Sequence of chain 13.C:
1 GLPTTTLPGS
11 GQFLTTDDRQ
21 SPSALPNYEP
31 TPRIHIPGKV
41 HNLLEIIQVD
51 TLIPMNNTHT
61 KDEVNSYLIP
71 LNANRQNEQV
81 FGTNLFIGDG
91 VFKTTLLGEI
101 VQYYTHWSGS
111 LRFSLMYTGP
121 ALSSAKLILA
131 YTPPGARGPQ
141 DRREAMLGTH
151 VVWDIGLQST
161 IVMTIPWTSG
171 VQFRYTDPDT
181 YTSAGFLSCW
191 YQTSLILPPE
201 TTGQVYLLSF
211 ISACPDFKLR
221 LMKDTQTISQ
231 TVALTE

Binding-site contacts:
Ligand atom C5A contacts residue VAL176 of chain 13.A at 3.5 Å (hydrophobic).
Ligand atom N2 contacts residue MET221 of chain 13.A at 3.5 Å (h-bond).
Ligand atom C3B contacts residue MET224 of chain 13.A at 3.6 Å (hydrophobic).
Ligand atom CL1 contacts residue LEU25 of chain 13.C at 3.7 Å.
Ligand atom O1A contacts residue PHE186 of chain 13.A at 3.4 Å.
Ligand atom CL2 contacts residue TYR128 of chain 13.A at 3.2 Å.
Ligand atom C4A contacts residue PRO174 of chain 13.A at 3.0 Å (hydrophobic).
Ligand atom C2B contacts residue TYR128 of chain 13.A at 3.9 Å (hydrophobic).
Ligand atom CL1 contacts residue VAL188 of chain 13.A at 3.7 Å.
Ligand atom C5 contacts residue TYR128 of chain 13.A at 3.8 Å (hydrophobic).
Ligand atom C1C contacts residue TYR128 of chain 13.A at 3.3 Å (hydrophobic).
Ligand atom C2B contacts residue MET224 of chain 13.A at 4.0 Å (hydrophobic).
Ligand atom C4B contacts residue PHE186 of chain 13.A at 3.9 Å (hydrophobic).
Ligand atom C2A contacts residue PHE186 of chain 13.A at 3.8 Å (hydrophobic).
Ligand atom C5A contacts residue ALA150 of chain 13.A at 3.5 Å (hydrophobic).
Ligand atom O1B contacts residue VAL188 of chain 13.A at 3.7 Å.
Ligand atom C3B contacts residue PHE186 of chain 13.A at 3.9 Å (hydrophobic).
Ligand atom C4A contacts residue SER175 of chain 13.A at 3.8 Å.
Ligand atom N3A contacts residue ALA24 of chain 13.C at 3.8 Å.
Ligand atom C31 contacts residue LEU106 of chain 13.A at 4.0 Å (hydrophobic).
Ligand atom C3 contacts residue LEU106 of chain 13.A at 3.8 Å (hydrophobic).
Ligand atom C2C contacts residue VAL191 of chain 13.A at 4.0 Å (hydrophobic).
Ligand atom C6B contacts residue TYR152 of chain 13.A at 3.9 Å (hydrophobic).
Ligand atom C4 contacts residue LEU106 of chain 13.A at 3.9 Å (hydrophobic).
Ligand atom C4A contacts residue ALA150 of chain 13.A at 4.0 Å (hydrophobic).
Ligand atom C2A contacts residue TYR152 of chain 13.A at 3.8 Å (hydrophobic).
Ligand atom N3A contacts residue PRO174 of chain 13.A at 3.3 Å (h-bond).
Ligand atom C5A contacts residue PHE186 of chain 13.A at 4.0 Å (hydrophobic).
Ligand atom CL2 contacts residue MET224 of chain 13.A at 3.4 Å.
Ligand atom CL1 contacts residue TYR152 of chain 13.A at 3.9 Å.
Ligand atom O1 contacts residue MET221 of chain 13.A at 3.5 Å (h-bond).
Ligand atom O1 contacts residue ILE104 of chain 13.A at 3.4 Å.
Ligand atom O1A contacts residue MET224 of chain 13.A at 3.5 Å (h-bond).
Ligand atom C4B contacts residue TYR152 of chain 13.A at 3.6 Å (hydrophobic).
Ligand atom C3C contacts residue TYR152 of chain 13.A at 3.8 Å (hydrophobic).
Ligand atom C3C contacts residue ILE104 of chain 13.A at 3.7 Å (hydrophobic).
Ligand atom N3A contacts residue TYR152 of chain 13.A at 4.0 Å.
Ligand atom C1B contacts residue VAL188 of chain 13.A at 4.0 Å (hydrophobic).
Ligand atom CL2 contacts residue ILE104 of chain 13.A at 3.5 Å.
Ligand atom C5B contacts residue TYR152 of chain 13.A at 3.7 Å (hydrophobic).

A small-molecule ligand and the protein it binds are described below.
Small molecule (SMILES): Cc1cc(CCCOc2c(Cl)cc(C3=NCCO3)cc2Cl)on1

Sequence of chain 14.C:
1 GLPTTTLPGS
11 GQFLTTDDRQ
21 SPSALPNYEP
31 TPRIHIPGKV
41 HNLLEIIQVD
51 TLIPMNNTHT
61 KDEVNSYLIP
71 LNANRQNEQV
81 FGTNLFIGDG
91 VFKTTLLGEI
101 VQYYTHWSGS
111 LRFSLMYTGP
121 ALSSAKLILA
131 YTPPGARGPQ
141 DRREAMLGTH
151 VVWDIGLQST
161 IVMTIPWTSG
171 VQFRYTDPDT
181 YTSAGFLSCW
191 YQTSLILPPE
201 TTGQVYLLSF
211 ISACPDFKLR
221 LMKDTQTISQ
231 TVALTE

Sequence of chain 13.A:
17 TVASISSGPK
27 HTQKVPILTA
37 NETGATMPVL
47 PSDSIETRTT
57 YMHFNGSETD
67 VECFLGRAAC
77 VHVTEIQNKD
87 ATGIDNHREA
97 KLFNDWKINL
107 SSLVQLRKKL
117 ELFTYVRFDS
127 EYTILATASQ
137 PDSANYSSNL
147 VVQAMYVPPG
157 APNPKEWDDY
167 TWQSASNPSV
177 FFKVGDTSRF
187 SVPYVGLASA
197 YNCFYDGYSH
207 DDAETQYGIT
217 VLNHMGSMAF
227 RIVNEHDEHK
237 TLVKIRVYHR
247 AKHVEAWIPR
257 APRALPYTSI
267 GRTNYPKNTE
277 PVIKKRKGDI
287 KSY